Binding-site contacts:
Ligand atom O2G contacts residue NDG1 of chain 1.B at 2.5 Å (h-bond).
Ligand atom PG contacts residue NDG1 of chain 1.B at 3.5 Å.
Ligand atom O5' contacts residue GLN68 of chain 1.A at 3.8 Å.
Ligand atom O4' contacts residue THR55 of chain 1.A at 3.8 Å.
Ligand atom O2B contacts residue ASN53 of chain 1.A at 3.1 Å (h-bond).
Ligand atom O3G contacts residue GLY50 of chain 1.A at 2.6 Å.
Ligand atom O2G contacts residue LYS230 of chain 1.A at 2.8 Å (salt-bridge).
Ligand atom O3G contacts residue ILE52 of chain 1.A at 2.6 Å (h-bond).
Ligand atom N1 contacts residue ILE125 of chain 1.A at 2.9 Å (h-bond).
Ligand atom O1B contacts residue ILE52 of chain 1.A at 3.0 Å (h-bond).
Ligand atom C2' contacts residue ILE247 of chain 1.A at 3.7 Å (hydrophobic).
Ligand atom C2 contacts residue ILE125 of chain 1.A at 3.6 Å (hydrophobic).
Ligand atom C5 contacts residue ILE66 of chain 1.A at 3.5 Å (hydrophobic).
Ligand atom O1B contacts residue ASN53 of chain 1.A at 2.9 Å (h-bond).
Ligand atom N3B contacts residue ASP248 of chain 1.A at 3.8 Å.
Ligand atom O3G contacts residue HIS51 of chain 1.A at 2.0 Å (h-bond).
Ligand atom N3B contacts residue NDG1 of chain 1.B at 3.6 Å.
Ligand atom C1' contacts residue TYR47 of chain 1.A at 3.6 Å (hydrophobic).
Ligand atom O1G contacts residue GLY50 of chain 1.A at 3.2 Å.
Ligand atom N1 contacts residue PHE124 of chain 1.A at 3.8 Å.
Ligand atom C2 contacts residue PHE124 of chain 1.A at 3.5 Å (hydrophobic).
Ligand atom PA contacts residue GLN68 of chain 1.A at 3.8 Å.
Ligand atom O2G contacts residue HIS51 of chain 1.A at 3.4 Å (h-bond).
Ligand atom N6 contacts residue LYS123 of chain 1.A at 3.1 Å (salt-bridge).
Ligand atom O2A contacts residue GLN68 of chain 1.A at 2.7 Å (h-bond).
Ligand atom C6 contacts residue ILE66 of chain 1.A at 3.7 Å (hydrophobic).
Ligand atom N6 contacts residue ILE125 of chain 1.A at 3.7 Å.
Ligand atom O1A contacts residue ASP248 of chain 1.A at 3.6 Å.
Ligand atom O3' contacts residue GLY48 of chain 1.A at 3.7 Å.
Ligand atom O1A contacts residue ASN233 of chain 1.A at 3.3 Å (h-bond).
Ligand atom O1G contacts residue HIS51 of chain 1.A at 3.8 Å.
Ligand atom PG contacts residue LYS230 of chain 1.A at 3.6 Å.
Ligand atom O1B contacts residue HIS51 of chain 1.A at 3.7 Å.
Ligand atom N3 contacts residue PHE124 of chain 1.A at 3.7 Å.
Ligand atom PG contacts residue HIS51 of chain 1.A at 3.2 Å.
Ligand atom C4 contacts residue ILE66 of chain 1.A at 3.7 Å (hydrophobic).
Ligand atom N6 contacts residue LEU100 of chain 1.A at 3.2 Å.
Ligand atom O1G contacts residue LYS230 of chain 1.A at 3.4 Å (salt-bridge).
Ligand atom O1B contacts residue GLY50 of chain 1.A at 3.7 Å.
Ligand atom PG contacts residue GLY50 of chain 1.A at 3.6 Å.

Sequence of chain 1.A:
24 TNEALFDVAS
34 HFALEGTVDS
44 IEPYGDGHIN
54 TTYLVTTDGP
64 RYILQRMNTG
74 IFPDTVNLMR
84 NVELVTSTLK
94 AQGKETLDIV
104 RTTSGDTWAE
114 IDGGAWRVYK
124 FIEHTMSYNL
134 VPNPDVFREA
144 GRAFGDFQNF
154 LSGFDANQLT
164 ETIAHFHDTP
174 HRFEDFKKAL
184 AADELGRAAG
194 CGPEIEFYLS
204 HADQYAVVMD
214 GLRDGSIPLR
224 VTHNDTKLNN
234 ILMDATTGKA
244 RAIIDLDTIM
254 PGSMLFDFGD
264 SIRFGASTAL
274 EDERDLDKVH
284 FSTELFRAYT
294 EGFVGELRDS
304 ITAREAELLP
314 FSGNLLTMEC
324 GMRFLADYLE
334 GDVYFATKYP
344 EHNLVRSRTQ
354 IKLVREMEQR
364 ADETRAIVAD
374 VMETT

A protein and the small-molecule ligand that binds it are described below.
Small molecule (SMILES): Nc1ncnc2c1ncn2[C@@H]1O[C@H](CO[P](=O)(O)O[P](=O)(O)NP(=O)(O)O)[C@@H](O)[C@H]1O